A protein and the small-molecule ligand that binds it are described below.
Small molecule (SMILES): CC(=O)N[C@@H]1[C@@H](O)[C@H](O)[C@@H](CO)O[C@H]1O

Binding-site contacts:
Ligand atom C8 contacts residue ASN657 of chain 1.B at 4.3 Å.
Ligand atom C2 contacts residue ASN657 of chain 1.B at 2.5 Å.
Ligand atom C5 contacts residue ASN657 of chain 1.B at 3.7 Å.
Ligand atom C4 contacts residue ASN657 of chain 1.B at 4.2 Å.
Ligand atom O5 contacts residue ASN657 of chain 1.B at 2.4 Å (h-bond).
Ligand atom O7 contacts residue ASN657 of chain 1.B at 3.1 Å (h-bond).
Ligand atom C3 contacts residue ASN657 of chain 1.B at 3.8 Å.
Ligand atom C1 contacts residue ASN657 of chain 1.B at 1.4 Å.
Ligand atom N2 contacts residue ASN657 of chain 1.B at 2.9 Å (h-bond).
Ligand atom C7 contacts residue ASN657 of chain 1.B at 3.2 Å.

Sequence of chain 1.B:
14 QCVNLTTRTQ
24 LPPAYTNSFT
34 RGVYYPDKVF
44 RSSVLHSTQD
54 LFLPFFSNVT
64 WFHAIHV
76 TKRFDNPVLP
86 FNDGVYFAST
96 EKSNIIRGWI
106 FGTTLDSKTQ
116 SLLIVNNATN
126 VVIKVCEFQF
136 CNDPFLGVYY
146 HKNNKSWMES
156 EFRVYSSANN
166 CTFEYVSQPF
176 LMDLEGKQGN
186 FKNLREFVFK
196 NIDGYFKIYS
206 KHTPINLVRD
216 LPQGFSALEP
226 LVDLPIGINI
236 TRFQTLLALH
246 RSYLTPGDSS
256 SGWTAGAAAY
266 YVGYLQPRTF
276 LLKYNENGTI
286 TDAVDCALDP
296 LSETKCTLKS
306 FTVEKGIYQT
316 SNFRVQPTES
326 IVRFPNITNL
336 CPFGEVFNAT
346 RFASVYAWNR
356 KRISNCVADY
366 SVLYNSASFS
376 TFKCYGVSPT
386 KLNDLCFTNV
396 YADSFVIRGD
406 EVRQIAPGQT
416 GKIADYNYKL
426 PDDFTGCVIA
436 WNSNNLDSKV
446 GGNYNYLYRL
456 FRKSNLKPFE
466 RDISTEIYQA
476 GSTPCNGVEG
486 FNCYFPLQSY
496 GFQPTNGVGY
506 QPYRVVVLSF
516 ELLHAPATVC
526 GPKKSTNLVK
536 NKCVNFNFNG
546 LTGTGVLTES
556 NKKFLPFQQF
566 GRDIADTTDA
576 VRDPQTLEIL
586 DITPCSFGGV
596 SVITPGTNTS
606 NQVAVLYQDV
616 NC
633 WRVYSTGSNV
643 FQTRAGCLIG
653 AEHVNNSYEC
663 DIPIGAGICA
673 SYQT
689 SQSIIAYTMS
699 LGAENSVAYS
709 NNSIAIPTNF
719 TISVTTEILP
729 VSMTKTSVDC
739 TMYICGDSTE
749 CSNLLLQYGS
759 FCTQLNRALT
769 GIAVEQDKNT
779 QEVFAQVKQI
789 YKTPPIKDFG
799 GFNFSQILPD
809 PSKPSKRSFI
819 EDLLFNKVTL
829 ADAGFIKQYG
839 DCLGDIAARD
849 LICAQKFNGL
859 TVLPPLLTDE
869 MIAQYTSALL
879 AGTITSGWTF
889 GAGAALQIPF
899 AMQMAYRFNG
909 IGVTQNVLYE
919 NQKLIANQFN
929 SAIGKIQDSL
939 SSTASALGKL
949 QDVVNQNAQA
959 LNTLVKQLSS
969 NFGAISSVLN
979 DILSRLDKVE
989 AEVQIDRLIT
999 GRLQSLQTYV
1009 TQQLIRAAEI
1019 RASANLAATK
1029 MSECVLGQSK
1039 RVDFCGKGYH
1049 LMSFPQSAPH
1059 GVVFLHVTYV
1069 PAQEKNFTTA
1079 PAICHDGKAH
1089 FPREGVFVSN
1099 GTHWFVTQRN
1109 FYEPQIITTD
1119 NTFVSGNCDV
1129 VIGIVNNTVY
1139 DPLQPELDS